Sequence of chain 1.E:
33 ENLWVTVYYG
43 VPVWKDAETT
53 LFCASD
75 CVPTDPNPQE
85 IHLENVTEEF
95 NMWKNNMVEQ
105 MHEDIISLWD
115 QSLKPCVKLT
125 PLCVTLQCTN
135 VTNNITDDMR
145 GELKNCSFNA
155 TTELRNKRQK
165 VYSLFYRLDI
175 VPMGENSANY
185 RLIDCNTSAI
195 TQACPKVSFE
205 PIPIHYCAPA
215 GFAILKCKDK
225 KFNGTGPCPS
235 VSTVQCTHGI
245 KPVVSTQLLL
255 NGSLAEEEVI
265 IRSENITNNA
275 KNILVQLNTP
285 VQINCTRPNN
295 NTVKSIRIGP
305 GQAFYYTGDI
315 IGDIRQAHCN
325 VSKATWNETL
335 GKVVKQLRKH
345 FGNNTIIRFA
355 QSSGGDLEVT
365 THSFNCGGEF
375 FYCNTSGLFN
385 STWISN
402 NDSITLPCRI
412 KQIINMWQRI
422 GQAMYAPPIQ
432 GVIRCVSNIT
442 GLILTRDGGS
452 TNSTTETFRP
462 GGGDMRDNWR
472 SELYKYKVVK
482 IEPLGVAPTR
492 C

Binding-site contacts:
Ligand atom C2 contacts residue ASN89 of chain 1.E at 2.5 Å.
Ligand atom O5 contacts residue ASN89 of chain 1.E at 2.5 Å (h-bond).
Ligand atom O7 contacts residue ASN89 of chain 1.E at 4.3 Å.
Ligand atom C4 contacts residue ASN89 of chain 1.E at 4.4 Å.
Ligand atom C5 contacts residue ASN89 of chain 1.E at 3.8 Å.
Ligand atom N2 contacts residue ASN89 of chain 1.E at 2.9 Å (h-bond).
Ligand atom C7 contacts residue ASN89 of chain 1.E at 3.8 Å.
Ligand atom C3 contacts residue ASN89 of chain 1.E at 3.9 Å.
Ligand atom C1 contacts residue ASN89 of chain 1.E at 1.5 Å.

This protein binds this small molecule.
Small molecule (SMILES): CC(=O)N[C@@H]1[C@@H](O)[C@H](O)[C@@H](CO)O[C@H]1O